Binding-site contacts:
Ligand atom C8 contacts residue HIS415 of chain 1.E at 3.6 Å.
Ligand atom N6 contacts residue VAL199 of chain 1.E at 4.5 Å.
Ligand atom N7 contacts residue PRO200 of chain 1.E at 4.0 Å.
Ligand atom N1 contacts residue PRO200 of chain 1.E at 4.1 Å.
Ligand atom N7 contacts residue PRO416 of chain 1.E at 4.4 Å.
Ligand atom N3 contacts residue PRO200 of chain 1.E at 4.2 Å.
Ligand atom N6 contacts residue PRO416 of chain 1.E at 3.1 Å (h-bond).
Ligand atom O3P contacts residue LYS198 of chain 1.E at 4.5 Å.
Ligand atom P contacts residue PRO200 of chain 1.E at 4.5 Å.
Ligand atom N3 contacts residue PRO416 of chain 1.E at 4.1 Å.
Ligand atom C5 contacts residue PRO416 of chain 1.E at 3.6 Å (hydrophobic).
Ligand atom C6 contacts residue VAL199 of chain 1.E at 4.3 Å (hydrophobic).
Ligand atom C2 contacts residue VAL199 of chain 1.E at 4.2 Å (hydrophobic).
Ligand atom N7 contacts residue SER417 of chain 1.E at 4.4 Å.
Ligand atom N7 contacts residue ASN394 of chain 1.E at 4.3 Å.
Ligand atom C2 contacts residue PRO416 of chain 1.E at 3.9 Å (hydrophobic).
Ligand atom N1 contacts residue GLY424 of chain 1.E at 3.5 Å (h-bond).
Ligand atom C5 contacts residue PRO200 of chain 1.E at 3.8 Å (hydrophobic).
Ligand atom C2' contacts residue HIS415 of chain 1.E at 3.9 Å.
Ligand atom C4 contacts residue PRO416 of chain 1.E at 4.0 Å (hydrophobic).
Ligand atom N6 contacts residue GLY424 of chain 1.E at 3.8 Å.
Ligand atom N1 contacts residue PRO416 of chain 1.E at 3.2 Å (h-bond).
Ligand atom N7 contacts residue HIS415 of chain 1.E at 3.8 Å.
Ligand atom O1P contacts residue PRO200 of chain 1.E at 4.1 Å.
Ligand atom C6 contacts residue PRO416 of chain 1.E at 3.0 Å (hydrophobic).
Ligand atom C1' contacts residue PRO416 of chain 1.E at 4.5 Å (hydrophobic).
Ligand atom C2 contacts residue GLY424 of chain 1.E at 4.1 Å.
Ligand atom N9 contacts residue PRO200 of chain 1.E at 4.4 Å.
Ligand atom C6 contacts residue PRO200 of chain 1.E at 4.0 Å (hydrophobic).
Ligand atom C8 contacts residue PRO200 of chain 1.E at 4.4 Å (hydrophobic).
Ligand atom N6 contacts residue SER417 of chain 1.E at 3.8 Å.
Ligand atom C2 contacts residue PRO200 of chain 1.E at 4.1 Å (hydrophobic).
Ligand atom O3P contacts residue PRO200 of chain 1.E at 3.9 Å.
Ligand atom C6 contacts residue GLY424 of chain 1.E at 4.5 Å.
Ligand atom N6 contacts residue PRO200 of chain 1.E at 4.4 Å.
Ligand atom N1 contacts residue VAL199 of chain 1.E at 3.7 Å.
Ligand atom N9 contacts residue PRO416 of chain 1.E at 4.2 Å.
Ligand atom C4 contacts residue PRO200 of chain 1.E at 4.1 Å (hydrophobic).
Ligand atom C6 contacts residue SER417 of chain 1.E at 4.5 Å.

Sequence of chain 1.E:
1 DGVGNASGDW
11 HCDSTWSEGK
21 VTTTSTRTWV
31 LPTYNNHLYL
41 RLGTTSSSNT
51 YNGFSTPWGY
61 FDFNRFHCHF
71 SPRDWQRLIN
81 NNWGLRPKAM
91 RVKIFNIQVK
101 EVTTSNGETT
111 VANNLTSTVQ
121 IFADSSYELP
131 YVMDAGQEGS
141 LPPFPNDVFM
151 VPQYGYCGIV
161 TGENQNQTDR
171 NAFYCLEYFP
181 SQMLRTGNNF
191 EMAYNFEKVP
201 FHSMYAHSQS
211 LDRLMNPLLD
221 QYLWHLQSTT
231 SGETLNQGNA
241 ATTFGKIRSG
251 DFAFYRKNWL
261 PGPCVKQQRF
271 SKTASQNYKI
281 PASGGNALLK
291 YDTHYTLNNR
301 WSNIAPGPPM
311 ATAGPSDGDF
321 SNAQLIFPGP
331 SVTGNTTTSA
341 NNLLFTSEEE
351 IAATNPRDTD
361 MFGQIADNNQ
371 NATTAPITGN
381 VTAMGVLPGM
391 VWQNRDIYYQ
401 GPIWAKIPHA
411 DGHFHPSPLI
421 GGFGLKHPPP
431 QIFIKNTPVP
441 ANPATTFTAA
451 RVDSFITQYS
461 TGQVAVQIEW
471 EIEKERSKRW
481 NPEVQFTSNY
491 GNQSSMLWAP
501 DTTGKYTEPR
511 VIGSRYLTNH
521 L

The protein below binds the small molecule below.
Small molecule (SMILES): Nc1ncnc2c1ncn2[C@H]1C[C@H](O)[C@@H](COP(=O)(O)O)O1